This small molecule binds to this protein.
Small molecule (SMILES): CC(=O)N[C@H]1[C@H](O[C@H]2[C@H](O)[C@@H](NC(C)=O)CO[C@@H]2CO)O[C@H](CO)[C@@H](O)[C@@H]1O

Sequence of chain 1.B:
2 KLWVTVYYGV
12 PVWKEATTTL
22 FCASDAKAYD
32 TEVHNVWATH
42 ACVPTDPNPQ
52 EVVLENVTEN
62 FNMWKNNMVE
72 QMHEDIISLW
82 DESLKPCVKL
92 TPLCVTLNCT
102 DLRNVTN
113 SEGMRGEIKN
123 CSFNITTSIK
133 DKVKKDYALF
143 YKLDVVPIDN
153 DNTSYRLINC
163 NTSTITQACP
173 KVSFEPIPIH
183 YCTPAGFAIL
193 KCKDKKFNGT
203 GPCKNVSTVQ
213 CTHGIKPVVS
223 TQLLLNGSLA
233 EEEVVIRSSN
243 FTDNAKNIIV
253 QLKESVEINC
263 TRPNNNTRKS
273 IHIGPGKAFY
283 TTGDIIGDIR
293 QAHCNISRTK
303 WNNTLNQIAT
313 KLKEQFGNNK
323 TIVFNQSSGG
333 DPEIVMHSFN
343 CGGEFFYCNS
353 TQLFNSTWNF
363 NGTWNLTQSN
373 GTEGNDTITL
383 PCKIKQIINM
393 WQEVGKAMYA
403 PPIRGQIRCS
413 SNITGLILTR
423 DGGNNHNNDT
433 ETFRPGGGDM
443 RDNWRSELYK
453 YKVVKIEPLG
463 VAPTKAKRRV

Binding-site contacts:
Ligand atom C8 contacts residue TRP366 of chain 1.B at 3.6 Å (hydrophobic).
Ligand atom O5 contacts residue ASN367 of chain 1.B at 2.4 Å (h-bond).
Ligand atom C1 contacts residue TRP366 of chain 1.B at 4.1 Å (hydrophobic).
Ligand atom C2 contacts residue ASN367 of chain 1.B at 2.5 Å.
Ligand atom N2 contacts residue ASN367 of chain 1.B at 3.0 Å (h-bond).
Ligand atom C2 contacts residue TRP366 of chain 1.B at 4.1 Å (hydrophobic).
Ligand atom C7 contacts residue TRP366 of chain 1.B at 4.3 Å (hydrophobic).
Ligand atom C1 contacts residue ASN367 of chain 1.B at 1.4 Å.
Ligand atom C3 contacts residue TRP366 of chain 1.B at 3.8 Å (hydrophobic).
Ligand atom N2 contacts residue TRP366 of chain 1.B at 3.5 Å.
Ligand atom O7 contacts residue ASN367 of chain 1.B at 3.3 Å (h-bond).
Ligand atom O3 contacts residue TRP366 of chain 1.B at 4.1 Å.
Ligand atom C7 contacts residue ASN367 of chain 1.B at 3.4 Å.
Ligand atom C3 contacts residue ASN367 of chain 1.B at 3.8 Å.
Ligand atom C4 contacts residue ASN367 of chain 1.B at 4.2 Å.
Ligand atom C5 contacts residue ASN367 of chain 1.B at 3.6 Å.